Sequence of chain 1.C:
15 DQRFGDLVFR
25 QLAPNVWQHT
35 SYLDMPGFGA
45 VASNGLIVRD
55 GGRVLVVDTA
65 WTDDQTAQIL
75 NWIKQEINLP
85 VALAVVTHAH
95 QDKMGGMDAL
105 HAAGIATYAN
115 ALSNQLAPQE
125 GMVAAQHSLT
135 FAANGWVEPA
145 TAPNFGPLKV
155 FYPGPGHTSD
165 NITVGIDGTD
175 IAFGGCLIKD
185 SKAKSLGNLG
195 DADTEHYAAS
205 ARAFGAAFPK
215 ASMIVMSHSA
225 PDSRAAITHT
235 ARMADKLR

Binding-site contacts:
Ligand atom O72 contacts residue ASN192 of chain 1.C at 2.7 Å (h-bond).
Ligand atom O31 contacts residue HIS161 of chain 1.C at 3.7 Å.
Ligand atom N4 contacts residue HIS222 of chain 1.C at 2.9 Å (h-bond).
Ligand atom C5 contacts residue HIS222 of chain 1.C at 3.6 Å.
Ligand atom O32 contacts residue LYS183 of chain 1.C at 3.0 Å (salt-bridge).
Ligand atom C7 contacts residue HIS94 of chain 1.C at 3.2 Å.
Ligand atom O71 contacts residue ZN1 of chain 1.R at 3.1 Å.
Ligand atom O72 contacts residue HIS94 of chain 1.C at 3.0 Å (h-bond).
Ligand atom C7 contacts residue ZN1 of chain 1.Q at 2.5 Å.
Ligand atom O71 contacts residue HIS94 of chain 1.C at 3.0 Å (h-bond).
Ligand atom C25 contacts residue GLY191 of chain 1.C at 3.5 Å.
Ligand atom O72 contacts residue HIS161 of chain 1.C at 2.9 Å (h-bond).
Ligand atom O71 contacts residue ZN1 of chain 1.Q at 1.9 Å.
Ligand atom C3 contacts residue ZN1 of chain 1.R at 2.9 Å.
Ligand atom C5 contacts residue ZN1 of chain 1.R at 2.8 Å.
Ligand atom O32 contacts residue ASN192 of chain 1.C at 3.0 Å (h-bond).
Ligand atom C31 contacts residue LYS183 of chain 1.C at 3.2 Å.
Ligand atom C3 contacts residue HIS222 of chain 1.C at 3.1 Å.
Ligand atom C7 contacts residue ASN192 of chain 1.C at 3.7 Å.
Ligand atom C7 contacts residue ZN1 of chain 1.R at 3.6 Å.
Ligand atom C5 contacts residue ASP96 of chain 1.C at 3.2 Å.
Ligand atom O62 contacts residue ASP96 of chain 1.C at 2.8 Å (salt-bridge).
Ligand atom C31 contacts residue HIS222 of chain 1.C at 3.3 Å.
Ligand atom N26 contacts residue LYS183 of chain 1.C at 3.5 Å.
Ligand atom N26 contacts residue SER189 of chain 1.C at 3.2 Å (h-bond).
Ligand atom O72 contacts residue ZN1 of chain 1.Q at 2.6 Å.
Ligand atom O32 contacts residue GLY191 of chain 1.C at 3.4 Å.
Ligand atom N4 contacts residue ASP96 of chain 1.C at 3.4 Å (salt-bridge).
Ligand atom O71 contacts residue HIS161 of chain 1.C at 3.3 Å (h-bond).
Ligand atom N4 contacts residue ZN1 of chain 1.R at 1.9 Å.
Ligand atom O71 contacts residue HIS92 of chain 1.C at 3.4 Å (h-bond).
Ligand atom O31 contacts residue HIS222 of chain 1.C at 3.0 Å.
Ligand atom O31 contacts residue CYS180 of chain 1.C at 3.4 Å.
Ligand atom C1 contacts residue HIS222 of chain 1.C at 3.7 Å.
Ligand atom C31 contacts residue ZN1 of chain 1.R at 3.3 Å.
Ligand atom O31 contacts residue ZN1 of chain 1.R at 2.9 Å.
Ligand atom C7 contacts residue HIS161 of chain 1.C at 3.4 Å.
Ligand atom O71 contacts residue ASP96 of chain 1.C at 3.2 Å (salt-bridge).
Ligand atom O31 contacts residue LYS183 of chain 1.C at 2.6 Å (salt-bridge).
Ligand atom N24 contacts residue GLY191 of chain 1.C at 3.4 Å.

The protein below binds the small molecule below.
Small molecule (SMILES): [H]/N=C\NCCS[C@H]1C[C@H]([C@H](C(=O)O)[C@@H](C)O)N=C1C(=O)O